This protein binds this small molecule.
Small molecule (SMILES): [H]/N=C(\N)c1ccc(CNC(=O)[C@@H]2CCCN2C(=O)CNC2CCCCCCC2)cc1

Binding-site contacts:
Ligand atom C30 contacts residue GLY194 of chain 1.A at 3.7 Å.
Ligand atom C27 contacts residue CYS173 of chain 1.A at 3.7 Å (hydrophobic).
Ligand atom C43 contacts residue TRP193 of chain 1.A at 3.3 Å (hydrophobic).
Ligand atom C25 contacts residue GLN174 of chain 1.A at 3.7 Å.
Ligand atom C30 contacts residue GLN174 of chain 1.A at 3.2 Å.
Ligand atom C47 contacts residue LEU81 of chain 1.A at 3.3 Å (hydrophobic).
Ligand atom C2 contacts residue HIS40 of chain 1.A at 3.8 Å.
Ligand atom C24 contacts residue SER177 of chain 1.A at 3.2 Å.
Ligand atom C29 contacts residue GLY194 of chain 1.A at 3.3 Å.
Ligand atom C46 contacts residue ASN79 of chain 1.A at 3.5 Å.
Ligand atom C43 contacts residue GLN155 of chain 1.A at 3.0 Å.
Ligand atom N47 contacts residue GLY196 of chain 1.A at 3.0 Å (h-bond).
Ligand atom N23 contacts residue SER177 of chain 1.A at 3.8 Å.
Ligand atom N23 contacts residue HIS40 of chain 1.A at 3.8 Å.
Ligand atom C28 contacts residue TRP193 of chain 1.A at 3.7 Å (hydrophobic).
Ligand atom N47 contacts residue CYS197 of chain 1.A at 3.7 Å.
Ligand atom C27 contacts residue SER172 of chain 1.A at 3.6 Å.
Ligand atom O32 contacts residue TRP193 of chain 1.A at 3.3 Å.
Ligand atom N46 contacts residue TRP193 of chain 1.A at 3.8 Å.
Ligand atom N46 contacts residue GLY204 of chain 1.A at 3.3 Å.
Ligand atom N46 contacts residue ASP171 of chain 1.A at 2.9 Å (salt-bridge).
Ligand atom C21 contacts residue SER172 of chain 1.A at 3.2 Å.
Ligand atom C46 contacts residue THR80 of chain 1.A at 3.2 Å.
Ligand atom C29 contacts residue GLY196 of chain 1.A at 3.6 Å.
Ligand atom C24 contacts residue SER192 of chain 1.A at 3.7 Å.
Ligand atom C42 contacts residue TRP193 of chain 1.A at 3.4 Å (hydrophobic).
Ligand atom N23 contacts residue SER192 of chain 1.A at 3.0 Å (h-bond).
Ligand atom C45 contacts residue THR80 of chain 1.A at 3.8 Å.
Ligand atom C24 contacts residue GLN174 of chain 1.A at 3.6 Å.
Ligand atom C26 contacts residue CYS173 of chain 1.A at 3.6 Å (hydrophobic).
Ligand atom C44 contacts residue GLN155 of chain 1.A at 3.7 Å.
Ligand atom N47 contacts residue SER172 of chain 1.A at 3.3 Å (h-bond).
Ligand atom O22 contacts residue GLN174 of chain 1.A at 3.1 Å (h-bond).
Ligand atom C29 contacts residue TRP193 of chain 1.A at 3.5 Å (hydrophobic).
Ligand atom N47 contacts residue ASP171 of chain 1.A at 2.7 Å (salt-bridge).
Ligand atom C26 contacts residue VAL191 of chain 1.A at 3.8 Å (hydrophobic).
Ligand atom C47 contacts residue TRP193 of chain 1.A at 3.5 Å (hydrophobic).
Ligand atom O32 contacts residue GLY194 of chain 1.A at 3.3 Å (h-bond).
Ligand atom C21 contacts residue ASP171 of chain 1.A at 3.5 Å.
Ligand atom N46 contacts residue SER172 of chain 1.A at 3.0 Å (h-bond).

Sequence of chain 1.A:
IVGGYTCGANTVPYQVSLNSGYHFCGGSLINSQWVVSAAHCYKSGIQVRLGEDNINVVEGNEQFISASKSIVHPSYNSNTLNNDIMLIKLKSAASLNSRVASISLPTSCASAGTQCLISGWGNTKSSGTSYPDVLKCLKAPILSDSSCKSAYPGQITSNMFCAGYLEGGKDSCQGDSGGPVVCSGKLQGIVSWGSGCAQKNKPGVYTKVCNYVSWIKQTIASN